The small molecule below binds the protein below.
Small molecule (SMILES): Nc1cc2c3c(c4c5ccccc5n5[Ru]6(Cl)(C#[O+])(NCc7ccccn->67)<-n(c1)c2c45)C(=O)NC3=O

Binding-site contacts:
Ligand atom C25 contacts residue ASN186 of chain 1.A at 3.4 Å.
Ligand atom N22 contacts residue PRO136 of chain 1.A at 3.4 Å (h-bond).
Ligand atom C29 contacts residue GLN185 of chain 1.A at 3.5 Å.
Ligand atom O4 contacts residue ASP133 of chain 1.A at 2.8 Å (salt-bridge).
Ligand atom C21 contacts residue LEU188 of chain 1.A at 3.7 Å (hydrophobic).
Ligand atom C34 contacts residue LYS85 of chain 1.A at 3.7 Å.
Ligand atom C29 contacts residue PHE67 of chain 1.A at 3.8 Å (hydrophobic).
Ligand atom O18 contacts residue ILE62 of chain 1.A at 3.1 Å.
Ligand atom C30 contacts residue GLN185 of chain 1.A at 3.3 Å.
Ligand atom C8 contacts residue LEU188 of chain 1.A at 3.6 Å (hydrophobic).
Ligand atom N5 contacts residue ALA83 of chain 1.A at 3.4 Å.
Ligand atom N5 contacts residue LEU188 of chain 1.A at 3.8 Å.
Ligand atom N22 contacts residue VAL135 of chain 1.A at 3.1 Å (h-bond).
Ligand atom C17 contacts residue ILE62 of chain 1.A at 3.6 Å (hydrophobic).
Ligand atom O7 contacts residue LEU132 of chain 1.A at 3.3 Å.
Ligand atom C31 contacts residue ASN186 of chain 1.A at 3.5 Å.
Ligand atom O4 contacts residue ALA83 of chain 1.A at 3.8 Å.
Ligand atom C34 contacts residue ASP200 of chain 1.A at 3.8 Å.
Ligand atom C1 contacts residue LEU188 of chain 1.A at 3.9 Å (hydrophobic).
Ligand atom N5 contacts residue ASP133 of chain 1.A at 3.0 Å (salt-bridge).
Ligand atom C9 contacts residue LEU188 of chain 1.A at 3.9 Å (hydrophobic).
Ligand atom C21 contacts residue VAL135 of chain 1.A at 3.6 Å (hydrophobic).
Ligand atom N24 contacts residue GLN185 of chain 1.A at 3.0 Å (h-bond).
Ligand atom C23 contacts residue LEU188 of chain 1.A at 3.5 Å (hydrophobic).
Ligand atom O4 contacts residue LEU188 of chain 1.A at 3.6 Å.
Ligand atom O18 contacts residue GLY63 of chain 1.A at 3.4 Å.
Ligand atom O4 contacts residue TYR134 of chain 1.A at 3.1 Å.
Ligand atom C25 contacts residue GLN185 of chain 1.A at 3.3 Å.
Ligand atom C23 contacts residue VAL135 of chain 1.A at 3.1 Å (hydrophobic).
Ligand atom C3 contacts residue ALA83 of chain 1.A at 3.6 Å (hydrophobic).
Ligand atom C20 contacts residue ILE62 of chain 1.A at 3.8 Å (hydrophobic).
Ligand atom C2 contacts residue LEU188 of chain 1.A at 3.4 Å (hydrophobic).
Ligand atom C3 contacts residue LEU188 of chain 1.A at 3.4 Å (hydrophobic).
Ligand atom C3 contacts residue ASP133 of chain 1.A at 3.4 Å.
Ligand atom C31 contacts residue GLN185 of chain 1.A at 3.7 Å.
Ligand atom C25 contacts residue CYS199 of chain 1.A at 3.9 Å (hydrophobic).
Ligand atom C20 contacts residue THR138 of chain 1.A at 3.9 Å.
Ligand atom C6 contacts residue ALA83 of chain 1.A at 3.9 Å (hydrophobic).
Ligand atom O4 contacts residue VAL135 of chain 1.A at 2.9 Å (h-bond).
Ligand atom C33 contacts residue ASP200 of chain 1.A at 3.6 Å.

Sequence of chain 1.A:
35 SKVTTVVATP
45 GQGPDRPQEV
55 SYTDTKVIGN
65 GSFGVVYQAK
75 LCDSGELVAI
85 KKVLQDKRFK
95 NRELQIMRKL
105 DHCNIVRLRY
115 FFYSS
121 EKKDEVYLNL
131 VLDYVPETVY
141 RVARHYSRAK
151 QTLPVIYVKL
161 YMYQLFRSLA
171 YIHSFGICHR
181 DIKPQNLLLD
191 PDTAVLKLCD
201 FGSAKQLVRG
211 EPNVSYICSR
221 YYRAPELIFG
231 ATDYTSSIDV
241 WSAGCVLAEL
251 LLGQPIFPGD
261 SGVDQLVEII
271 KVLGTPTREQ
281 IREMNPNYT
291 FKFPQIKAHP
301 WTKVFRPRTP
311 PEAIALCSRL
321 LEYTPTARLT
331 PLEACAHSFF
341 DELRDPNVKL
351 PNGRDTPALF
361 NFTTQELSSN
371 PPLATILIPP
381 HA